Binding-site contacts:
Ligand atom C4 contacts residue THR94 of chain 1.D at 4.2 Å.
Ligand atom C14 contacts residue TRP139 of chain 1.D at 4.3 Å (hydrophobic).
Ligand atom O3 contacts residue ILE72 of chain 1.D at 4.4 Å.
Ligand atom C17 contacts residue ASP174 of chain 1.D at 3.6 Å.
Ligand atom C13 contacts residue ASP174 of chain 1.D at 4.0 Å.
Ligand atom C2 contacts residue ILE143 of chain 1.D at 3.8 Å (hydrophobic).
Ligand atom C16 contacts residue ASP174 of chain 1.D at 3.6 Å.
Ligand atom C11 contacts residue LYS170 of chain 1.D at 4.0 Å.
Ligand atom C4 contacts residue TRP139 of chain 1.D at 4.4 Å (hydrophobic).
Ligand atom O3 contacts residue THR94 of chain 1.D at 3.9 Å.
Ligand atom C7 contacts residue PHE98 of chain 1.D at 3.5 Å (hydrophobic).
Ligand atom C13 contacts residue TRP139 of chain 1.D at 4.3 Å (hydrophobic).
Ligand atom C11 contacts residue ILE143 of chain 1.D at 4.1 Å (hydrophobic).
Ligand atom C4 contacts residue ILE72 of chain 1.D at 4.2 Å (hydrophobic).
Ligand atom C19 contacts residue LEU95 of chain 1.D at 3.8 Å (hydrophobic).
Ligand atom C6 contacts residue PHE98 of chain 1.D at 3.8 Å (hydrophobic).
Ligand atom C10 contacts residue ILE143 of chain 1.D at 4.3 Å (hydrophobic).
Ligand atom C19 contacts residue LEU173 of chain 1.D at 3.4 Å (hydrophobic).
Ligand atom C18 contacts residue ASP174 of chain 1.D at 3.1 Å.
Ligand atom C18 contacts residue LEU173 of chain 1.D at 4.0 Å (hydrophobic).
Ligand atom O3 contacts residue TRP139 of chain 1.D at 4.0 Å.
Ligand atom C18 contacts residue LYS170 of chain 1.D at 4.2 Å.
Ligand atom C10 contacts residue TRP139 of chain 1.D at 4.3 Å (hydrophobic).
Ligand atom C1 contacts residue ILE143 of chain 1.D at 3.8 Å (hydrophobic).
Ligand atom C19 contacts residue ILE143 of chain 1.D at 3.6 Å (hydrophobic).
Ligand atom C16 contacts residue ILE177 of chain 1.D at 3.9 Å (hydrophobic).
Ligand atom C15 contacts residue PHE98 of chain 1.D at 3.8 Å (hydrophobic).
Ligand atom C9 contacts residue TRP139 of chain 1.D at 3.8 Å (hydrophobic).
Ligand atom C6 contacts residue LEU95 of chain 1.D at 4.2 Å (hydrophobic).
Ligand atom C3 contacts residue TRP139 of chain 1.D at 3.9 Å (hydrophobic).
Ligand atom O17 contacts residue ASP174 of chain 1.D at 2.9 Å (salt-bridge).
Ligand atom C8 contacts residue LEU173 of chain 1.D at 4.4 Å (hydrophobic).
Ligand atom C16 contacts residue PHE116 of chain 1.D at 4.0 Å (hydrophobic).
Ligand atom C5 contacts residue LEU95 of chain 1.D at 4.3 Å (hydrophobic).
Ligand atom C11 contacts residue TRP139 of chain 1.D at 3.6 Å (hydrophobic).
Ligand atom C1 contacts residue TRP139 of chain 1.D at 3.3 Å (hydrophobic).
Ligand atom C12 contacts residue TRP139 of chain 1.D at 3.4 Å (hydrophobic).
Ligand atom C12 contacts residue LYS170 of chain 1.D at 3.7 Å.
Ligand atom C2 contacts residue TRP139 of chain 1.D at 3.8 Å (hydrophobic).
Ligand atom C15 contacts residue ILE177 of chain 1.D at 3.6 Å (hydrophobic).

This protein binds this small molecule.
Small molecule (SMILES): C[C@]12CC[C@H]3[C@@H](CCC4=CC(=O)CC[C@@]43C)[C@@H]1CC[C@@H]2O

Sequence of chain 1.D:
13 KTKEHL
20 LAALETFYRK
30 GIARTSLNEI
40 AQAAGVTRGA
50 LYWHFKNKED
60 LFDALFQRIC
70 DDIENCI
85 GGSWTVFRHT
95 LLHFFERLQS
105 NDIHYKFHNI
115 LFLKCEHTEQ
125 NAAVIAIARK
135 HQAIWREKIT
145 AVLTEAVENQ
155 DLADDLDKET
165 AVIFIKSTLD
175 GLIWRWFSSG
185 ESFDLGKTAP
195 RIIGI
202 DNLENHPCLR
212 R